Sequence of chain 1.A:
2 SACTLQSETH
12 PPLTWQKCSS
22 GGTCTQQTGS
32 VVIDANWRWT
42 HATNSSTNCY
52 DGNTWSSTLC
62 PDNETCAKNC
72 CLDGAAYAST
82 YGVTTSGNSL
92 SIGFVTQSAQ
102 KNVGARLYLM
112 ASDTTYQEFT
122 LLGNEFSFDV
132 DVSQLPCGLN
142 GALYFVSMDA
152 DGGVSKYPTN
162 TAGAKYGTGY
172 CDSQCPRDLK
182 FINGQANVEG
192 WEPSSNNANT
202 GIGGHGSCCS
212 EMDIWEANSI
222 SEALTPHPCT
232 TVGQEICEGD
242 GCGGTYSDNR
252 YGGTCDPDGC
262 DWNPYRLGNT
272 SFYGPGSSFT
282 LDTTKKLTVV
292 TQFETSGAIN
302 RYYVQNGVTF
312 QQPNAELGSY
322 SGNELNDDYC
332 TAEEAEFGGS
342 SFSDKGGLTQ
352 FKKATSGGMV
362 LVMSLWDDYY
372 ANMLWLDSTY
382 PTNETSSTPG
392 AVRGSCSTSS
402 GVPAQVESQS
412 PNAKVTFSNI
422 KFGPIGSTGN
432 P

Binding-site contacts:
Ligand atom C1 contacts residue GLU385 of chain 1.A at 3.7 Å.
Ligand atom C3 contacts residue GLU385 of chain 1.A at 3.8 Å.
Ligand atom C2 contacts residue ASN384 of chain 1.A at 2.4 Å.
Ligand atom C7 contacts residue GLU385 of chain 1.A at 2.8 Å.
Ligand atom N2 contacts residue ASN384 of chain 1.A at 2.8 Å (h-bond).
Ligand atom O5 contacts residue ASN384 of chain 1.A at 2.3 Å (h-bond).
Ligand atom N2 contacts residue GLU385 of chain 1.A at 3.5 Å (salt-bridge).
Ligand atom C3 contacts residue ASN384 of chain 1.A at 3.6 Å.
Ligand atom C7 contacts residue ASN384 of chain 1.A at 3.8 Å.
Ligand atom C2 contacts residue GLU385 of chain 1.A at 3.8 Å.
Ligand atom C4 contacts residue ASN384 of chain 1.A at 4.1 Å.
Ligand atom C1 contacts residue ASN384 of chain 1.A at 1.4 Å.
Ligand atom C5 contacts residue ASN384 of chain 1.A at 3.6 Å.

The small molecule below binds the protein below.
Small molecule (SMILES): CC(=O)N[C@@H]1[C@@H](O)[C@H](O)[C@@H](CO)O[C@H]1O